Binding-site contacts:
Ligand atom N09 contacts residue SER144 of chain 1.B at 3.7 Å.
Ligand atom N09 contacts residue LEU141 of chain 1.B at 4.5 Å.
Ligand atom N09 contacts residue MET165 of chain 1.B at 4.1 Å.
Ligand atom N09 contacts residue PHE140 of chain 1.B at 3.8 Å.
Ligand atom C02 contacts residue SER144 of chain 1.B at 4.2 Å.
Ligand atom C03 contacts residue LEU141 of chain 1.B at 3.6 Å (hydrophobic).
Ligand atom C04 contacts residue LEU141 of chain 1.B at 3.6 Å (hydrophobic).
Ligand atom C01 contacts residue CYS145 of chain 1.B at 4.2 Å (hydrophobic).
Ligand atom C04 contacts residue PHE140 of chain 1.B at 4.2 Å (hydrophobic).
Ligand atom C10 contacts residue GLU166 of chain 1.B at 3.7 Å.
Ligand atom N08 contacts residue PHE140 of chain 1.B at 3.9 Å.
Ligand atom O07 contacts residue ASN142 of chain 1.B at 4.3 Å.
Ligand atom C10 contacts residue CYS145 of chain 1.B at 4.0 Å (hydrophobic).
Ligand atom N08 contacts residue LEU141 of chain 1.B at 3.8 Å.
Ligand atom N08 contacts residue SER144 of chain 1.B at 4.0 Å.
Ligand atom N08 contacts residue GLU166 of chain 1.B at 3.4 Å (salt-bridge).
Ligand atom C02 contacts residue GLU166 of chain 1.B at 4.2 Å.
Ligand atom C02 contacts residue LEU141 of chain 1.B at 3.6 Å (hydrophobic).
Ligand atom C01 contacts residue LEU141 of chain 1.B at 4.2 Å (hydrophobic).
Ligand atom N09 contacts residue HIS172 of chain 1.B at 4.0 Å.
Ligand atom C10 contacts residue MET165 of chain 1.B at 3.9 Å (hydrophobic).
Ligand atom N09 contacts residue GLU166 of chain 1.B at 3.3 Å.
Ligand atom C04 contacts residue ASN142 of chain 1.B at 3.6 Å.
Ligand atom C04 contacts residue GLU166 of chain 1.B at 4.1 Å.
Ligand atom C02 contacts residue ASN142 of chain 1.B at 4.3 Å.
Ligand atom C04 contacts residue SER1 of chain 1.A at 4.4 Å.
Ligand atom N08 contacts residue HIS163 of chain 1.B at 4.2 Å.
Ligand atom N09 contacts residue HIS163 of chain 1.B at 2.9 Å (h-bond).
Ligand atom C01 contacts residue GLU166 of chain 1.B at 4.4 Å.
Ligand atom C10 contacts residue SER144 of chain 1.B at 3.8 Å.
Ligand atom C10 contacts residue HIS163 of chain 1.B at 3.0 Å.
Ligand atom C01 contacts residue SER144 of chain 1.B at 4.1 Å.
Ligand atom C03 contacts residue ASN142 of chain 1.B at 3.5 Å.
Ligand atom C01 contacts residue HIS163 of chain 1.B at 4.3 Å.

This small molecule binds to this protein.
Small molecule (SMILES): C[C@H](O)c1ccn[nH]1

Sequence of chain 1.A:
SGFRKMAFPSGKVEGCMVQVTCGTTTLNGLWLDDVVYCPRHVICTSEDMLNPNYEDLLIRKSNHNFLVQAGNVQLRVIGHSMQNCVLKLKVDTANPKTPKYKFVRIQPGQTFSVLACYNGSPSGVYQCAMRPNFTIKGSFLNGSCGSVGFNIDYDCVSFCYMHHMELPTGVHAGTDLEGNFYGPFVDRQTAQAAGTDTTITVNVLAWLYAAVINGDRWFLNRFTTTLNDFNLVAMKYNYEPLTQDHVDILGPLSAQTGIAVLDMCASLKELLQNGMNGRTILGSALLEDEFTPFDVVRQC

Sequence of chain 1.B:
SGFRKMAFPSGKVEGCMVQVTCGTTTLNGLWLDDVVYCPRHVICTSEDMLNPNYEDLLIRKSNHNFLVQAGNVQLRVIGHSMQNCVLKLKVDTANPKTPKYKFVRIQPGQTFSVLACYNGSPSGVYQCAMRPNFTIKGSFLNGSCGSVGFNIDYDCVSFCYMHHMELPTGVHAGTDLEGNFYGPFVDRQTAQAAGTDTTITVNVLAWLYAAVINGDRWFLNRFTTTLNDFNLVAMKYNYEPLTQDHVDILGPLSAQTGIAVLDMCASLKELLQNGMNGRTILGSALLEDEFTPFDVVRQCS